Sequence of chain 1.M:
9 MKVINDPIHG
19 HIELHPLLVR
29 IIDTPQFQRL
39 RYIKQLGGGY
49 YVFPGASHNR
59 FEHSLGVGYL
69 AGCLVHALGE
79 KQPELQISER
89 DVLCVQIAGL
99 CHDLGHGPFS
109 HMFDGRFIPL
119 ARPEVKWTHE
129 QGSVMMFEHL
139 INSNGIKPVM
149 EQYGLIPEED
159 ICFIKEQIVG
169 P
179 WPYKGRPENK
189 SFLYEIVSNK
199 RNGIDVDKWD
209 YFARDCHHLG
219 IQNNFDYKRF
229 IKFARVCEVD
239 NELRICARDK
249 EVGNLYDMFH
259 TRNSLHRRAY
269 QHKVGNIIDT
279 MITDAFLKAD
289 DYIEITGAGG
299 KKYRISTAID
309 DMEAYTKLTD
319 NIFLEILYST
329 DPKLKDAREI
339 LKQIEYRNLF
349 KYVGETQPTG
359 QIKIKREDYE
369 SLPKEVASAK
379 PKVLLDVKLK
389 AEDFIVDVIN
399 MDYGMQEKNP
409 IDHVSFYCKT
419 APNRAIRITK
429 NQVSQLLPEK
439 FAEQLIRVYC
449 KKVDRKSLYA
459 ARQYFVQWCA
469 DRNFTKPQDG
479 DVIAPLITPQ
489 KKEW

This small molecule binds to this protein.
Small molecule (SMILES): Nc1ncnc2c1ncn2[C@H]1C[C@H](O)[C@@H](CO[P](=O)(O)O[P](=O)(O)OP(=O)(O)O)O1

Binding-site contacts:
Ligand atom O3G contacts residue MG1 of chain 1.VC at 2.2 Å.
Ligand atom C2' contacts residue VAL50 of chain 1.N at 3.4 Å (hydrophobic).
Ligand atom PG contacts residue LYS271 of chain 1.N at 3.5 Å.
Ligand atom C3' contacts residue GTP1 of chain 1.XC at 3.4 Å.
Ligand atom O1A contacts residue ARG227 of chain 1.O at 3.0 Å (salt-bridge).
Ligand atom O2A contacts residue HIS270 of chain 1.N at 2.6 Å (h-bond).
Ligand atom C1' contacts residue PHE51 of chain 1.N at 3.5 Å (hydrophobic).
Ligand atom O1G contacts residue LYS271 of chain 1.N at 2.9 Å (salt-bridge).
Ligand atom O2B contacts residue LYS271 of chain 1.N at 3.0 Å (salt-bridge).
Ligand atom C5 contacts residue ARG227 of chain 1.O at 3.5 Å.
Ligand atom O3B contacts residue LYS271 of chain 1.N at 3.1 Å (salt-bridge).
Ligand atom C4 contacts residue ARG227 of chain 1.O at 3.2 Å.
Ligand atom O4' contacts residue ARG227 of chain 1.O at 3.3 Å (salt-bridge).
Ligand atom C5' contacts residue GTP1 of chain 1.XC at 3.5 Å.
Ligand atom N7 contacts residue ARG227 of chain 1.O at 3.5 Å (salt-bridge).
Ligand atom O2G contacts residue ARG246 of chain 1.O at 2.4 Å (salt-bridge).
Ligand atom C2 contacts residue ASN13 of chain 1.M at 3.2 Å.
Ligand atom N3 contacts residue ASN13 of chain 1.M at 3.0 Å (h-bond).
Ligand atom O2B contacts residue HIS270 of chain 1.N at 3.3 Å.
Ligand atom C4' contacts residue VAL11 of chain 1.M at 3.5 Å (hydrophobic).
Ligand atom O1G contacts residue GTP1 of chain 1.XC at 2.6 Å (h-bond).
Ligand atom O1B contacts residue GTP1 of chain 1.XC at 2.5 Å (h-bond).
Ligand atom C5' contacts residue VAL11 of chain 1.M at 3.2 Å (hydrophobic).
Ligand atom N9 contacts residue PHE51 of chain 1.N at 3.5 Å.
Ligand atom PG contacts residue GTP1 of chain 1.XC at 3.5 Å.
Ligand atom N3 contacts residue PHE51 of chain 1.N at 3.5 Å.
Ligand atom C4' contacts residue GTP1 of chain 1.XC at 3.5 Å.
Ligand atom O3G contacts residue GTP1 of chain 1.XC at 2.5 Å (h-bond).
Ligand atom C3' contacts residue VAL50 of chain 1.N at 3.1 Å (hydrophobic).
Ligand atom PG contacts residue MG1 of chain 1.VC at 3.6 Å.
Ligand atom O2G contacts residue LYS417 of chain 1.O at 3.4 Å.
Ligand atom N6 contacts residue ARG266 of chain 1.N at 3.2 Å.
Ligand atom N3 contacts residue ARG227 of chain 1.O at 3.5 Å (salt-bridge).
Ligand atom O3' contacts residue VAL50 of chain 1.N at 2.7 Å (h-bond).
Ligand atom O1B contacts residue MG1 of chain 1.VC at 2.7 Å.
Ligand atom O3' contacts residue ASN13 of chain 1.M at 2.9 Å (h-bond).
Ligand atom O1A contacts residue LYS248 of chain 1.O at 2.8 Å (salt-bridge).
Ligand atom O3A contacts residue LYS248 of chain 1.O at 3.4 Å (salt-bridge).
Ligand atom N9 contacts residue ARG227 of chain 1.O at 3.4 Å (salt-bridge).
Ligand atom C4 contacts residue PHE51 of chain 1.N at 3.5 Å (hydrophobic).

Sequence of chain 1.O:
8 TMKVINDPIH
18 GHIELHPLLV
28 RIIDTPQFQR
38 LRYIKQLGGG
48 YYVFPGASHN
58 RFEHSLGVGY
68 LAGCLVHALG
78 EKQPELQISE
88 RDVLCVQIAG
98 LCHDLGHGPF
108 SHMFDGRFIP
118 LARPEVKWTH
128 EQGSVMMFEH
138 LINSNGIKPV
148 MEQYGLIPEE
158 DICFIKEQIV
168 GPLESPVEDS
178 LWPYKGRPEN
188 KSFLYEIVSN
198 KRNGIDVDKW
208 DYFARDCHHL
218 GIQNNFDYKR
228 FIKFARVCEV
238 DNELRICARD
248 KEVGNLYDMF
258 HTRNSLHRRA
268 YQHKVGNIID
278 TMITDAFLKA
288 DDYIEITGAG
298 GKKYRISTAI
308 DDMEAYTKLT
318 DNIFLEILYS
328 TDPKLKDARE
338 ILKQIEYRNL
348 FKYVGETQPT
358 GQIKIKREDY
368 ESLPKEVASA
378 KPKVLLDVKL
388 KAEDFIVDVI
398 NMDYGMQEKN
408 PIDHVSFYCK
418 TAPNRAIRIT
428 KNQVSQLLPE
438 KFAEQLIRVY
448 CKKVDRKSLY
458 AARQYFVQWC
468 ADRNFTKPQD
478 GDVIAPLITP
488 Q

Sequence of chain 1.N:
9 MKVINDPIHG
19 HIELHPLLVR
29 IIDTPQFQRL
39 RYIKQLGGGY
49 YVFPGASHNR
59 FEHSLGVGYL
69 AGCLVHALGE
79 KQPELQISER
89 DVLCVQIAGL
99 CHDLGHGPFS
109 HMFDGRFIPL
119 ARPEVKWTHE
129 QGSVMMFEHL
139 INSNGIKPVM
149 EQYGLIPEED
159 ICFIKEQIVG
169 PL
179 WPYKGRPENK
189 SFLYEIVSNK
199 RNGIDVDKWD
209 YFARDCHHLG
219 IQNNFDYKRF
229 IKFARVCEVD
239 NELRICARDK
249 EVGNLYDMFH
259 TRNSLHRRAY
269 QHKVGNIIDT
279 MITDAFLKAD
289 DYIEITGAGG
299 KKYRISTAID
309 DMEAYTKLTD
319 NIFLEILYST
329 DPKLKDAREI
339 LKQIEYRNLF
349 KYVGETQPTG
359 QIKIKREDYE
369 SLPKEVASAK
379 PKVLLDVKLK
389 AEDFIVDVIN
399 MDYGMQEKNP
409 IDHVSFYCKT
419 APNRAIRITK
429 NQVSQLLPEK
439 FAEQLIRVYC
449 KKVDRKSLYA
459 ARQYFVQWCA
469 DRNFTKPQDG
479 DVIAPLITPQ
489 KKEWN